Sequence of chain 1.C:
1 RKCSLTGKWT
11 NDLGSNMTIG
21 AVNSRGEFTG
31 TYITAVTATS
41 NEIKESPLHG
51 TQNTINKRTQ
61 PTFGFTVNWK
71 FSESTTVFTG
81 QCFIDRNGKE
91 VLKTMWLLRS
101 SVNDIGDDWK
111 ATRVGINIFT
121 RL

Sequence of chain 1.A:
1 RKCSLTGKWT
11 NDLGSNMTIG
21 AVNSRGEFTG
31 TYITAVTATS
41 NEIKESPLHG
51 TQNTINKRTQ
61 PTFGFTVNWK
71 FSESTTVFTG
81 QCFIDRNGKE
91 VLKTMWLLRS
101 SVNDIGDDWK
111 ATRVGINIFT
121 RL

The protein below binds the small molecule below.
Small molecule (SMILES): O=C(O)CCCC[C@@H]1SC[C@H]2[C@@H]1NC(=O)N2C(=O)OCc1ccccc1

Binding-site contacts:
Ligand atom C24 contacts residue LEU13 of chain 1.C at 3.5 Å (hydrophobic).
Ligand atom O18 contacts residue ASN117 of chain 1.C at 3.2 Å (h-bond).
Ligand atom C20 contacts residue ILE116 of chain 1.C at 3.5 Å (hydrophobic).
Ligand atom C20 contacts residue ASN117 of chain 1.C at 3.2 Å.
Ligand atom O3 contacts residue SER15 of chain 1.C at 2.7 Å (h-bond).
Ligand atom C2 contacts residue TRP109 of chain 1.A at 3.5 Å (hydrophobic).
Ligand atom C23 contacts residue ASP12 of chain 1.C at 3.6 Å.
Ligand atom C9 contacts residue TRP69 of chain 1.C at 3.5 Å (hydrophobic).
Ligand atom N2 contacts residue THR34 of chain 1.C at 2.8 Å (h-bond).
Ligand atom C10 contacts residue TRP69 of chain 1.C at 3.7 Å (hydrophobic).
Ligand atom C17 contacts residue ASN117 of chain 1.C at 3.3 Å.
Ligand atom C7 contacts residue TRP69 of chain 1.C at 3.6 Å (hydrophobic).
Ligand atom O11 contacts residue THR39 of chain 1.C at 3.5 Å.
Ligand atom O12 contacts residue THR37 of chain 1.C at 2.6 Å (h-bond).
Ligand atom O19 contacts residue TRP96 of chain 1.C at 3.0 Å (h-bond).
Ligand atom S1 contacts residue THR76 of chain 1.C at 3.7 Å.
Ligand atom N2 contacts residue VAL36 of chain 1.C at 3.6 Å.
Ligand atom C7 contacts residue VAL36 of chain 1.C at 3.5 Å (hydrophobic).
Ligand atom C22 contacts residue LEU13 of chain 1.C at 3.7 Å (hydrophobic).
Ligand atom O3 contacts residue ASN11 of chain 1.C at 3.2 Å (h-bond).
Ligand atom O11 contacts residue SER74 of chain 1.C at 2.9 Å (h-bond).
Ligand atom C7 contacts residue THR34 of chain 1.C at 3.5 Å.
Ligand atom C6 contacts residue TRP96 of chain 1.C at 3.4 Å (hydrophobic).
Ligand atom C5 contacts residue TRP109 of chain 1.A at 3.6 Å (hydrophobic).
Ligand atom C3 contacts residue SER15 of chain 1.C at 3.6 Å.
Ligand atom O3 contacts residue TYR32 of chain 1.C at 2.8 Å (h-bond).
Ligand atom C17 contacts residue LEU13 of chain 1.C at 3.5 Å (hydrophobic).
Ligand atom C11 contacts residue THR37 of chain 1.C at 3.4 Å.
Ligand atom O18 contacts residue LEU13 of chain 1.C at 2.9 Å.
Ligand atom O18 contacts residue ASN11 of chain 1.C at 2.9 Å (h-bond).
Ligand atom O19 contacts residue ILE116 of chain 1.C at 3.5 Å (h-bond).
Ligand atom C3 contacts residue TYR32 of chain 1.C at 3.5 Å (hydrophobic).
Ligand atom C26 contacts residue LEU13 of chain 1.C at 3.2 Å (hydrophobic).
Ligand atom C23 contacts residue LEU13 of chain 1.C at 3.7 Å (hydrophobic).
Ligand atom C20 contacts residue LEU13 of chain 1.C at 3.6 Å (hydrophobic).
Ligand atom C20 contacts residue ASN11 of chain 1.C at 3.2 Å.
Ligand atom C21 contacts residue LEU13 of chain 1.C at 3.2 Å (hydrophobic).
Ligand atom C8 contacts residue TRP69 of chain 1.C at 3.6 Å (hydrophobic).
Ligand atom C4 contacts residue TRP109 of chain 1.A at 3.5 Å (hydrophobic).
Ligand atom O12 contacts residue ALA38 of chain 1.C at 2.8 Å (h-bond).